Binding-site contacts:
Ligand atom C7 contacts residue ASN657 of chain 1.A at 3.5 Å.
Ligand atom C3 contacts residue ASN657 of chain 1.A at 3.8 Å.
Ligand atom C1 contacts residue ASN657 of chain 1.A at 1.4 Å.
Ligand atom O5 contacts residue ASN657 of chain 1.A at 2.4 Å (h-bond).
Ligand atom C2 contacts residue ASN657 of chain 1.A at 2.5 Å.
Ligand atom C5 contacts residue ASN657 of chain 1.A at 3.7 Å.
Ligand atom O7 contacts residue ASN657 of chain 1.A at 3.8 Å.
Ligand atom N2 contacts residue ASN657 of chain 1.A at 2.9 Å (h-bond).
Ligand atom C4 contacts residue ASN657 of chain 1.A at 4.2 Å.

Sequence of chain 1.A:
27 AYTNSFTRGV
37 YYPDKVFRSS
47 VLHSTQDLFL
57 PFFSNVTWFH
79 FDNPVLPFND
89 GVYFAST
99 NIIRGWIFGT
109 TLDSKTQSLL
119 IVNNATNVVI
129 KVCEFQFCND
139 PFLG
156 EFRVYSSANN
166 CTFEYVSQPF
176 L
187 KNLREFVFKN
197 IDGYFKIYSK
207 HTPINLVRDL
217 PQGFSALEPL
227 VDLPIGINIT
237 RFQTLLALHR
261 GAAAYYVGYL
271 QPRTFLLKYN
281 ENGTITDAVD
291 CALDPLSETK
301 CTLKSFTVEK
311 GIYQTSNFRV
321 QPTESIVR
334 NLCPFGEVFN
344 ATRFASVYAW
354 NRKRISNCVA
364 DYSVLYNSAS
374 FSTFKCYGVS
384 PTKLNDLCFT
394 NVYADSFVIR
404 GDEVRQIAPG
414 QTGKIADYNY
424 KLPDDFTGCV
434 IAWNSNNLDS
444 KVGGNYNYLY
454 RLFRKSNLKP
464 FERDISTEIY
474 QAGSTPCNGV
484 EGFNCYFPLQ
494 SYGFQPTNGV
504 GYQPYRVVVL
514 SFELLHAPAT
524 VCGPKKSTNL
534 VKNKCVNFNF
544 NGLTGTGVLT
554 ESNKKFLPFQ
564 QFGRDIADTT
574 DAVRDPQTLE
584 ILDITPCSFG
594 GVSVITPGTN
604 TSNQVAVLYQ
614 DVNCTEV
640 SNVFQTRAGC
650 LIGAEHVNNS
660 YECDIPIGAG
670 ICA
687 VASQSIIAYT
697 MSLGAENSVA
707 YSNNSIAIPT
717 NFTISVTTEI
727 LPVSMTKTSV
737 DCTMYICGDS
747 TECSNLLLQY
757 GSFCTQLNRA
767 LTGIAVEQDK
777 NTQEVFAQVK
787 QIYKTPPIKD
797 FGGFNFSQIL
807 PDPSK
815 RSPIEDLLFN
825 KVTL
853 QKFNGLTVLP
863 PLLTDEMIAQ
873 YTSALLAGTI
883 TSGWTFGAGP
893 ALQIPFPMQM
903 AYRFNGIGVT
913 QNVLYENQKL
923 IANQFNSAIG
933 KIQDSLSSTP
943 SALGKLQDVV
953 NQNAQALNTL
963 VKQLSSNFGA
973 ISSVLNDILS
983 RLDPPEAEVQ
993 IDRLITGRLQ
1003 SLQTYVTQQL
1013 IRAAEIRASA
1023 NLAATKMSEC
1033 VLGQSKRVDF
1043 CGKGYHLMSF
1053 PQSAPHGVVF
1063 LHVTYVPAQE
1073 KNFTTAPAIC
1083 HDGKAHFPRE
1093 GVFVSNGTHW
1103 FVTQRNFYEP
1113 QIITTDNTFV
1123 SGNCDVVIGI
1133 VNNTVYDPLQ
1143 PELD

This small molecule binds to this protein.
Small molecule (SMILES): CC(=O)N[C@@H]1[C@@H](O)[C@H](O)[C@@H](CO)O[C@H]1O